Binding-site contacts:
Ligand atom C8 contacts residue GLU299 of chain 1.A at 4.0 Å.
Ligand atom C7 contacts residue GLU299 of chain 1.A at 3.6 Å.
Ligand atom C7 contacts residue ASN300 of chain 1.A at 3.2 Å.
Ligand atom N2 contacts residue ASN300 of chain 1.A at 2.9 Å (h-bond).
Ligand atom C8 contacts residue LYS298 of chain 1.A at 4.5 Å.
Ligand atom O7 contacts residue ASN300 of chain 1.A at 2.8 Å (h-bond).
Ligand atom C1 contacts residue ASN300 of chain 1.A at 1.4 Å.
Ligand atom C5 contacts residue ASN300 of chain 1.A at 3.7 Å.
Ligand atom C2 contacts residue ASN300 of chain 1.A at 2.5 Å.
Ligand atom O5 contacts residue ASN300 of chain 1.A at 2.4 Å (h-bond).
Ligand atom C4 contacts residue ASN300 of chain 1.A at 4.2 Å.
Ligand atom N2 contacts residue GLU299 of chain 1.A at 3.9 Å.
Ligand atom C3 contacts residue ASN300 of chain 1.A at 3.8 Å.
Ligand atom O7 contacts residue GLU299 of chain 1.A at 3.1 Å (salt-bridge).

A small-molecule ligand and the protein it binds are described below.
Small molecule (SMILES): CC(=O)N[C@@H]1[C@@H](O)[C@H](O)[C@@H](CO)O[C@H]1O

Sequence of chain 1.A:
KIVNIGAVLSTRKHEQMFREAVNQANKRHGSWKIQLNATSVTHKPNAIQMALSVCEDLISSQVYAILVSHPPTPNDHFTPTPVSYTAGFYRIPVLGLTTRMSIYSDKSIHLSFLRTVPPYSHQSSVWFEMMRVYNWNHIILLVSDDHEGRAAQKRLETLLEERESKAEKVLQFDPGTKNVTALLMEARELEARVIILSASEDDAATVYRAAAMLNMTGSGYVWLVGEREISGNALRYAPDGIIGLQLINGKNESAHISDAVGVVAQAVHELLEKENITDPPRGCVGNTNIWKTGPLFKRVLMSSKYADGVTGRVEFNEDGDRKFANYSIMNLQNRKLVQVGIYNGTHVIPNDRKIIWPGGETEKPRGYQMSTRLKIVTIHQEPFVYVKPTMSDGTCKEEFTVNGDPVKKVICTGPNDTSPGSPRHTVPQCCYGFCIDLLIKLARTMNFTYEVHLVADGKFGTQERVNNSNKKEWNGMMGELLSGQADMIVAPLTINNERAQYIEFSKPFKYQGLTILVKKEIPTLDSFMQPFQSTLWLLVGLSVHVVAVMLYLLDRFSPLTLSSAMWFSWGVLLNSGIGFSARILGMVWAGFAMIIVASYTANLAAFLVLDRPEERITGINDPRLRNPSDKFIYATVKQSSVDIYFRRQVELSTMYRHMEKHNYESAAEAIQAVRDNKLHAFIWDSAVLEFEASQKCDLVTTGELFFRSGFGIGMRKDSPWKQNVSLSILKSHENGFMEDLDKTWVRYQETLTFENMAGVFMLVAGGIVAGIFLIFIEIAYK